Binding-site contacts:
Ligand atom OXT contacts residue THR34 of chain 1.C at 4.4 Å.
Ligand atom C contacts residue SER180 of chain 1.C at 3.5 Å.
Ligand atom OXT contacts residue ARG120 of chain 1.C at 3.3 Å (salt-bridge).
Ligand atom CA contacts residue THR34 of chain 1.C at 4.0 Å.
Ligand atom CG2 contacts residue GLY37 of chain 1.C at 3.5 Å.
Ligand atom OG1 contacts residue ARG120 of chain 1.C at 2.1 Å (salt-bridge).
Ligand atom C contacts residue ARG120 of chain 1.C at 3.2 Å.
Ligand atom OXT contacts residue ILE64 of chain 1.C at 3.6 Å.
Ligand atom OG1 contacts residue THR32 of chain 1.C at 4.0 Å.
Ligand atom N contacts residue HIS66 of chain 1.C at 4.3 Å.
Ligand atom CG2 contacts residue TYR36 of chain 1.C at 4.2 Å (hydrophobic).
Ligand atom CA contacts residue ARG120 of chain 1.C at 3.7 Å.
Ligand atom OG1 contacts residue THR34 of chain 1.C at 4.0 Å.
Ligand atom CB contacts residue HIS66 of chain 1.C at 3.8 Å.
Ligand atom CG2 contacts residue VAL35 of chain 1.C at 4.0 Å (hydrophobic).
Ligand atom CB contacts residue VAL35 of chain 1.C at 4.0 Å (hydrophobic).
Ligand atom C contacts residue ARG194 of chain 1.C at 3.6 Å.
Ligand atom OG1 contacts residue HIS66 of chain 1.C at 2.7 Å (h-bond).
Ligand atom CB contacts residue ARG120 of chain 1.C at 3.0 Å.
Ligand atom CG2 contacts residue ALA140 of chain 1.C at 3.9 Å (hydrophobic).
Ligand atom C contacts residue GLU179 of chain 1.C at 4.2 Å.
Ligand atom OXT contacts residue THR97 of chain 1.C at 4.0 Å.
Ligand atom O contacts residue SER180 of chain 1.C at 2.6 Å (h-bond).
Ligand atom O contacts residue THR34 of chain 1.C at 2.6 Å.
Ligand atom CG2 contacts residue ARG120 of chain 1.C at 4.2 Å.
Ligand atom O contacts residue ARG194 of chain 1.C at 3.7 Å.
Ligand atom CB contacts residue THR32 of chain 1.C at 4.2 Å.
Ligand atom CG2 contacts residue HIS66 of chain 1.C at 3.8 Å.
Ligand atom OXT contacts residue SER180 of chain 1.C at 2.6 Å (h-bond).
Ligand atom N contacts residue ILE64 of chain 1.C at 4.1 Å.
Ligand atom N contacts residue PRO141 of chain 1.C at 4.4 Å.
Ligand atom C contacts residue THR34 of chain 1.C at 3.5 Å.
Ligand atom CA contacts residue VAL35 of chain 1.C at 4.0 Å (hydrophobic).
Ligand atom OXT contacts residue ARG194 of chain 1.C at 3.2 Å (salt-bridge).
Ligand atom O contacts residue ARG120 of chain 1.C at 3.4 Å (salt-bridge).
Ligand atom CG2 contacts residue PRO141 of chain 1.C at 4.0 Å (hydrophobic).
Ligand atom CB contacts residue THR34 of chain 1.C at 3.6 Å.
Ligand atom O contacts residue VAL35 of chain 1.C at 4.4 Å.
Ligand atom N contacts residue ALA140 of chain 1.C at 3.3 Å (h-bond).
Ligand atom O contacts residue GLU179 of chain 1.C at 3.1 Å.

Sequence of chain 1.C:
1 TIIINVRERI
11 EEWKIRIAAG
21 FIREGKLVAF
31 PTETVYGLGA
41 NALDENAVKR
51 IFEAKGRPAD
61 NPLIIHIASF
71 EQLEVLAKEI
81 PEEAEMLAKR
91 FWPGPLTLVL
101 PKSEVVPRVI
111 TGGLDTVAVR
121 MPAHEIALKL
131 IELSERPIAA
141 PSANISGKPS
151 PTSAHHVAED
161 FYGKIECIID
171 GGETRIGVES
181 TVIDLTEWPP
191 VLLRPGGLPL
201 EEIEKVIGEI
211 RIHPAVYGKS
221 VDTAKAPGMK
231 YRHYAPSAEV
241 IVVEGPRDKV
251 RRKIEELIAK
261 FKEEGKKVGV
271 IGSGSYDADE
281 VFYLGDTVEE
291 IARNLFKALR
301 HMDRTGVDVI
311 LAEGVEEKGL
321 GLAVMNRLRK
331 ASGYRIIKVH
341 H

This protein binds this small molecule.
Small molecule (SMILES): C[C@@H](O)[C@H](N)C(=O)O